Sequence of chain 3.A:
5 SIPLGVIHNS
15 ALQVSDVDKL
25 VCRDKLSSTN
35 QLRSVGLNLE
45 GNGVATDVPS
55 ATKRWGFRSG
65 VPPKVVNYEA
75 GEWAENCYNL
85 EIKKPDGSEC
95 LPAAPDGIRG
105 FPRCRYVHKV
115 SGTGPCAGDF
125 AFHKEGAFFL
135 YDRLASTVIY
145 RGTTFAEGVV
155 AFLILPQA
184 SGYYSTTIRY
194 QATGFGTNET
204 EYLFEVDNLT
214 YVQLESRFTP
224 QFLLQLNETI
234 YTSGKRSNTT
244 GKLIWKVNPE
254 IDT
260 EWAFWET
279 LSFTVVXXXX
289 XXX

Binding-site contacts:
Ligand atom O5 contacts residue ASN241 of chain 3.A at 2.4 Å (h-bond).
Ligand atom C1 contacts residue ARG239 of chain 3.A at 4.5 Å.
Ligand atom O3 contacts residue GLY237 of chain 3.A at 3.4 Å (h-bond).
Ligand atom N2 contacts residue ASN241 of chain 3.A at 2.9 Å (h-bond).
Ligand atom C2 contacts residue GLY237 of chain 3.A at 3.6 Å.
Ligand atom C7 contacts residue GLY237 of chain 3.A at 4.0 Å.
Ligand atom C6 contacts residue ASN241 of chain 3.A at 4.5 Å.
Ligand atom C4 contacts residue GLY237 of chain 3.A at 4.1 Å.
Ligand atom C5 contacts residue ASN241 of chain 3.A at 3.7 Å.
Ligand atom N2 contacts residue GLY237 of chain 3.A at 4.2 Å.
Ligand atom C7 contacts residue ASN241 of chain 3.A at 4.0 Å.
Ligand atom O6 contacts residue ASN241 of chain 3.A at 3.9 Å.
Ligand atom O3 contacts residue LYS238 of chain 3.A at 4.2 Å.
Ligand atom C6 contacts residue VAL283 of chain 3.A at 3.9 Å (hydrophobic).
Ligand atom C3 contacts residue ASN241 of chain 3.A at 3.8 Å.
Ligand atom C3 contacts residue GLY237 of chain 3.A at 3.9 Å.
Ligand atom O6 contacts residue VAL283 of chain 3.A at 4.1 Å.
Ligand atom O7 contacts residue GLY237 of chain 3.A at 3.0 Å (h-bond).
Ligand atom C2 contacts residue ASN241 of chain 3.A at 2.5 Å.
Ligand atom C4 contacts residue ASN241 of chain 3.A at 4.2 Å.
Ligand atom C1 contacts residue ASN241 of chain 3.A at 1.4 Å.
Ligand atom O5 contacts residue ARG239 of chain 3.A at 3.9 Å.

A protein and the small-molecule ligand that binds it are described below.
Small molecule (SMILES): CC(=O)N[C@@H]1[C@@H](O)[C@H](O)[C@@H](CO)O[C@H]1O